Binding-site contacts:
Ligand atom C20 contacts residue VAL573 of chain 1.A at 3.7 Å (hydrophobic).
Ligand atom N contacts residue VAL497 of chain 1.A at 3.5 Å.
Ligand atom C24 contacts residue PHE618 of chain 1.A at 3.7 Å (hydrophobic).
Ligand atom N3 contacts residue PHE618 of chain 1.A at 3.8 Å.
Ligand atom N3 contacts residue VAL493 of chain 1.A at 3.7 Å.
Ligand atom C contacts residue PRO500 of chain 1.A at 3.5 Å (hydrophobic).
Ligand atom N3 contacts residue PRO496 of chain 1.A at 3.4 Å.
Ligand atom C6 contacts residue PRO510 of chain 1.A at 3.5 Å (hydrophobic).
Ligand atom C16 contacts residue LYS615 of chain 1.A at 3.2 Å.
Ligand atom C15 contacts residue VAL497 of chain 1.A at 3.6 Å (hydrophobic).
Ligand atom C19 contacts residue CYS535 of chain 1.A at 3.6 Å (hydrophobic).
Ligand atom C25 contacts residue LYS512 of chain 1.A at 3.8 Å.
Ligand atom C5 contacts residue PRO510 of chain 1.A at 3.6 Å (hydrophobic).
Ligand atom S1 contacts residue LYS615 of chain 1.A at 3.7 Å.
Ligand atom C21 contacts residue CYS572 of chain 1.A at 3.4 Å (hydrophobic).
Ligand atom C8 contacts residue MET508 of chain 1.A at 3.5 Å (hydrophobic).
Ligand atom N1 contacts residue LYS615 of chain 1.A at 3.7 Å.
Ligand atom N1 contacts residue ASN616 of chain 1.A at 3.4 Å.
Ligand atom C19 contacts residue VAL493 of chain 1.A at 3.8 Å (hydrophobic).
Ligand atom N3 contacts residue LEU492 of chain 1.A at 3.2 Å (h-bond).
Ligand atom C26 contacts residue LYS615 of chain 1.A at 3.2 Å.
Ligand atom C16 contacts residue VAL497 of chain 1.A at 3.5 Å (hydrophobic).
Ligand atom C9 contacts residue MET508 of chain 1.A at 3.3 Å (hydrophobic).
Ligand atom O contacts residue GLY507 of chain 1.A at 3.4 Å.
Ligand atom O2 contacts residue LYS615 of chain 1.A at 3.7 Å.
Ligand atom O1 contacts residue THR509 of chain 1.A at 3.2 Å (h-bond).
Ligand atom N2 contacts residue VAL497 of chain 1.A at 3.6 Å.
Ligand atom C15 contacts residue LYS615 of chain 1.A at 3.7 Å.
Ligand atom C22 contacts residue LYS615 of chain 1.A at 3.5 Å.
Ligand atom C24 contacts residue SER511 of chain 1.A at 3.3 Å.
Ligand atom C23 contacts residue PRO496 of chain 1.A at 3.7 Å (hydrophobic).
Ligand atom C7 contacts residue PRO510 of chain 1.A at 3.8 Å (hydrophobic).
Ligand atom C8 contacts residue PRO510 of chain 1.A at 3.5 Å (hydrophobic).
Ligand atom C24 contacts residue LEU492 of chain 1.A at 3.8 Å (hydrophobic).
Ligand atom C23 contacts residue VAL493 of chain 1.A at 3.3 Å (hydrophobic).
Ligand atom N1 contacts residue VAL497 of chain 1.A at 3.6 Å.
Ligand atom C16 contacts residue ASN616 of chain 1.A at 3.7 Å.
Ligand atom C17 contacts residue ASN616 of chain 1.A at 3.4 Å.
Ligand atom N2 contacts residue LYS615 of chain 1.A at 3.2 Å (salt-bridge).
Ligand atom C21 contacts residue ASN616 of chain 1.A at 3.6 Å.

This protein binds this small molecule.
Small molecule (SMILES): Cc1cc(OCc2nnc(SC3CCCC3)n2-c2cccnc2)ccc1-c1ccc(S(C)(=O)=O)cc1

Sequence of chain 1.A:
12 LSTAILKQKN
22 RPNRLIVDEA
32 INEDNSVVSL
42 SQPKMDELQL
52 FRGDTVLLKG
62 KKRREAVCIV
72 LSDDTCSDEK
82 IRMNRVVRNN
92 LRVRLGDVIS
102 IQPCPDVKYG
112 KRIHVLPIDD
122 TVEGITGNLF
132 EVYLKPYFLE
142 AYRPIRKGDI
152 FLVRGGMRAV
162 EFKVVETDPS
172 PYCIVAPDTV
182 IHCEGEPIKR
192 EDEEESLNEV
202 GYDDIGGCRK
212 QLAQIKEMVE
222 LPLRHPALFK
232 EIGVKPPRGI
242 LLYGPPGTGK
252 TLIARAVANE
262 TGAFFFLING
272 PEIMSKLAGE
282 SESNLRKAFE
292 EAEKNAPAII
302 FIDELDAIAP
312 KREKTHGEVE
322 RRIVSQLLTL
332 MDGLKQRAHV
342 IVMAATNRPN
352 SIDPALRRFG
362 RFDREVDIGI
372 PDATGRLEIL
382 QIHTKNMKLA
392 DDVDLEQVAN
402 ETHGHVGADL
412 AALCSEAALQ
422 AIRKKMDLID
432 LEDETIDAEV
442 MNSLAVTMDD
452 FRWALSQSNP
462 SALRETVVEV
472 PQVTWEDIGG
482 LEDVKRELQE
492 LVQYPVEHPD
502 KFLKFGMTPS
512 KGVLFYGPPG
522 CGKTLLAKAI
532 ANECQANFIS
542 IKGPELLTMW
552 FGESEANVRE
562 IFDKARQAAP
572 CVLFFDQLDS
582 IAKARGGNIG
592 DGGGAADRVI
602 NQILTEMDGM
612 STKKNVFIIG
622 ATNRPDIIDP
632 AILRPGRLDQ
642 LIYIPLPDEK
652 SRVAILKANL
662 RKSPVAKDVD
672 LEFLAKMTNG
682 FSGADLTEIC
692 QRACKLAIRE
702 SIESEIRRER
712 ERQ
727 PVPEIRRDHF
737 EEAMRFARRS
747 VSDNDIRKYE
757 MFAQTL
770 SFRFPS